Sequence of chain 7.E:
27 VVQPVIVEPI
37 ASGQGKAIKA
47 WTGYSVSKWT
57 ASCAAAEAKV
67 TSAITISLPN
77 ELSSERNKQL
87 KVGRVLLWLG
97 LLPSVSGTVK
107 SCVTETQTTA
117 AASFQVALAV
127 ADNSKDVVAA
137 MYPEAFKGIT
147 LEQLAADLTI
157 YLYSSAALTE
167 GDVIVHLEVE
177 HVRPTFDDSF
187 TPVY

The small molecule below binds the protein below.
Small molecule (SMILES): Nc1ncnc2c1ncn2[C@@H]1O[C@H](COO[C@@H]2C[C@@H](CO[P](=O)(O)O[C@H]3[C@@H](O)[C@H](n4cnc5c(N)ncnc54)O[C@@H]3COP(=O)=O)O[C@H]2n2ccc(=O)[nH]c2=O)[C@@H](OOP(O)OC[C@H]2O[C@@H](n3ccc(=O)[nH]c3=O)[C@H](O)[C@@H]2O)[C@H]1O.Op1oo1

Sequence of chain 7.D:
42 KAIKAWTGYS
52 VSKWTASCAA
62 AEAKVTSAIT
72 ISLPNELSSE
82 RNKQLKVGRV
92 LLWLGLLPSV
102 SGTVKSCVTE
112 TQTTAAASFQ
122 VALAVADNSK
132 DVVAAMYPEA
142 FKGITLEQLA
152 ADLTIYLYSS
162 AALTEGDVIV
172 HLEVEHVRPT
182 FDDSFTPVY

Binding-site contacts:
Ligand atom C1' contacts residue TRP47 of chain 7.D at 4.3 Å (hydrophobic).
Ligand atom C4 contacts residue TRP47 of chain 7.D at 3.9 Å (hydrophobic).
Ligand atom N7 contacts residue TRP47 of chain 7.D at 3.7 Å.
Ligand atom C5 contacts residue TRP47 of chain 7.D at 3.8 Å (hydrophobic).
Ligand atom N6 contacts residue TRP47 of chain 7.D at 3.8 Å.
Ligand atom N9 contacts residue TRP47 of chain 7.D at 3.9 Å.
Ligand atom OP2 contacts residue GLY49 of chain 7.E at 4.2 Å.
Ligand atom C5' contacts residue VAL178 of chain 7.E at 4.5 Å (hydrophobic).
Ligand atom O4' contacts residue TRP47 of chain 7.D at 4.1 Å.
Ligand atom C8 contacts residue TRP47 of chain 7.D at 3.8 Å (hydrophobic).
Ligand atom C6 contacts residue TRP47 of chain 7.D at 3.9 Å (hydrophobic).
Ligand atom O4' contacts residue LYS143 of chain 7.D at 4.1 Å.
Ligand atom C2 contacts residue TRP47 of chain 7.D at 4.2 Å (hydrophobic).
Ligand atom C6 contacts residue THR48 of chain 7.D at 4.2 Å.
Ligand atom N6 contacts residue TYR50 of chain 7.D at 4.2 Å.
Ligand atom OP2 contacts residue VAL178 of chain 7.E at 4.5 Å.
Ligand atom N3 contacts residue TRP47 of chain 7.D at 4.1 Å.
Ligand atom N6 contacts residue THR48 of chain 7.D at 3.3 Å (h-bond).
Ligand atom N1 contacts residue THR48 of chain 7.D at 4.0 Å.
Ligand atom N1 contacts residue TRP47 of chain 7.D at 4.3 Å.